Binding-site contacts:
Ligand atom O1A contacts residue ASN65 of chain 1.D at 3.6 Å (h-bond).
Ligand atom O2A contacts residue HIS78 of chain 1.D at 3.6 Å (h-bond).
Ligand atom C4 contacts residue TYR205 of chain 1.D at 3.3 Å (hydrophobic).
Ligand atom O1 contacts residue TYR79 of chain 1.D at 3.8 Å.
Ligand atom O1B contacts residue VAL64 of chain 1.D at 2.9 Å.
Ligand atom O2B contacts residue MG1 of chain 1.X at 2.9 Å.
Ligand atom C9 contacts residue TYR79 of chain 1.D at 3.3 Å (hydrophobic).
Ligand atom O3B contacts residue TYR79 of chain 1.D at 3.2 Å (h-bond).
Ligand atom O1B contacts residue ARG288 of chain 1.D at 3.6 Å.
Ligand atom C10 contacts residue PHE310 of chain 1.D at 3.8 Å (hydrophobic).
Ligand atom O3B contacts residue ARG62 of chain 1.D at 3.6 Å (salt-bridge).
Ligand atom O1B contacts residue ASN65 of chain 1.D at 2.9 Å (h-bond).
Ligand atom O1A contacts residue HIS77 of chain 1.D at 3.0 Å (h-bond).
Ligand atom C5 contacts residue SFG1 of chain 1.V at 3.7 Å.
Ligand atom O2A contacts residue ASN65 of chain 1.D at 2.5 Å (h-bond).
Ligand atom O2B contacts residue ARG288 of chain 1.D at 3.0 Å (salt-bridge).
Ligand atom C5 contacts residue GLU201 of chain 1.D at 3.5 Å.
Ligand atom O2A contacts residue HIS77 of chain 1.D at 3.5 Å.
Ligand atom O3A contacts residue ARG62 of chain 1.D at 2.7 Å (salt-bridge).
Ligand atom PA contacts residue ASN65 of chain 1.D at 3.4 Å.
Ligand atom O2B contacts residue TYR79 of chain 1.D at 3.5 Å.
Ligand atom O1B contacts residue ARG62 of chain 1.D at 3.0 Å.
Ligand atom O3A contacts residue ASN65 of chain 1.D at 3.4 Å (h-bond).
Ligand atom C9 contacts residue PHE301 of chain 1.D at 3.2 Å (hydrophobic).
Ligand atom C6 contacts residue MET204 of chain 1.D at 3.1 Å (hydrophobic).
Ligand atom O2B contacts residue ASN65 of chain 1.D at 3.0 Å (h-bond).
Ligand atom O3B contacts residue PHE250 of chain 1.D at 3.5 Å.
Ligand atom O1A contacts residue TRP57 of chain 1.D at 3.4 Å.
Ligand atom C1 contacts residue TRP57 of chain 1.D at 3.5 Å (hydrophobic).
Ligand atom O1 contacts residue HIS77 of chain 1.D at 3.4 Å (h-bond).
Ligand atom C2 contacts residue SFG1 of chain 1.V at 3.2 Å.
Ligand atom C2 contacts residue HIS77 of chain 1.D at 3.7 Å.
Ligand atom PB contacts residue ARG288 of chain 1.D at 3.5 Å.
Ligand atom PB contacts residue ARG62 of chain 1.D at 3.4 Å.
Ligand atom O3B contacts residue ARG288 of chain 1.D at 3.0 Å (salt-bridge).
Ligand atom O2A contacts residue MG1 of chain 1.X at 2.6 Å.
Ligand atom C4 contacts residue PHE250 of chain 1.D at 3.1 Å (hydrophobic).
Ligand atom C5 contacts residue MET204 of chain 1.D at 3.1 Å (hydrophobic).
Ligand atom PB contacts residue ASN65 of chain 1.D at 3.6 Å.
Ligand atom C3 contacts residue SFG1 of chain 1.V at 3.6 Å.

Sequence of chain 1.D:
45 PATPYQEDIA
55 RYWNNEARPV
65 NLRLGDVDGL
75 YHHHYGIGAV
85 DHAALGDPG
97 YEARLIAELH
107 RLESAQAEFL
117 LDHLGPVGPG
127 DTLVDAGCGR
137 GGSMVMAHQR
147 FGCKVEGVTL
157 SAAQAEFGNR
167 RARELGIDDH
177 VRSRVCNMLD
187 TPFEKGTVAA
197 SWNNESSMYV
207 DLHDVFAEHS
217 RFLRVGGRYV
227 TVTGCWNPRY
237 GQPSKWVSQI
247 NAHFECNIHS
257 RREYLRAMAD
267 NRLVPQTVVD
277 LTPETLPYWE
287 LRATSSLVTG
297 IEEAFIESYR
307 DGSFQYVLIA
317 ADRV

The protein below binds the small molecule below.
Small molecule (SMILES): CC(C)=CCC/C(C)=C/CO[P](=O)(O)OP(=O)(O)O